A protein and the small-molecule ligand that binds it are described below.
Small molecule (SMILES): CC(=O)N[C@@H]1[C@@H](O)[C@H](O)[C@@H](CO)O[C@H]1O

Binding-site contacts:
Ligand atom C4 contacts residue ASN430 of chain 1.B at 4.2 Å.
Ligand atom O5 contacts residue ASN430 of chain 1.B at 2.4 Å (h-bond).
Ligand atom N2 contacts residue ASN430 of chain 1.B at 2.9 Å (h-bond).
Ligand atom O7 contacts residue ASN430 of chain 1.B at 3.4 Å (h-bond).
Ligand atom C7 contacts residue ASN430 of chain 1.B at 3.3 Å.
Ligand atom C8 contacts residue ASN430 of chain 1.B at 4.5 Å.
Ligand atom C3 contacts residue ASN430 of chain 1.B at 3.8 Å.
Ligand atom C2 contacts residue ASN430 of chain 1.B at 2.4 Å.
Ligand atom C5 contacts residue ASN430 of chain 1.B at 3.7 Å.
Ligand atom C1 contacts residue ASN430 of chain 1.B at 1.4 Å.

Sequence of chain 1.B:
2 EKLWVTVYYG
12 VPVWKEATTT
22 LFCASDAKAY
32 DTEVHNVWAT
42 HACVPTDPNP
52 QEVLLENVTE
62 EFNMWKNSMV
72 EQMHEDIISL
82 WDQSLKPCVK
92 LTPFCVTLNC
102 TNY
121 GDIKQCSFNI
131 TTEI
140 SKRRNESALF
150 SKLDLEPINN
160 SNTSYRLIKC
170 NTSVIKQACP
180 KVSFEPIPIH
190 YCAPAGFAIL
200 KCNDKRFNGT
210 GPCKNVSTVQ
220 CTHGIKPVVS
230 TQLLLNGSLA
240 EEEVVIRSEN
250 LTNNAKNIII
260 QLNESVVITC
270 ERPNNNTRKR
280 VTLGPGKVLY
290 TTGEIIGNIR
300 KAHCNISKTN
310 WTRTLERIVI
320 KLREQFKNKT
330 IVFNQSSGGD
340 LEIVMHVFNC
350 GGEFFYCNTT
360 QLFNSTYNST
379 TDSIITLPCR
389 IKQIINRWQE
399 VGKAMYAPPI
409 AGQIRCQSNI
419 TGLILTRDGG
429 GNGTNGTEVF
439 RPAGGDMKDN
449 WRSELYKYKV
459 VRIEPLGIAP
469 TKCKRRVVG